Sequence of chain 1.D:
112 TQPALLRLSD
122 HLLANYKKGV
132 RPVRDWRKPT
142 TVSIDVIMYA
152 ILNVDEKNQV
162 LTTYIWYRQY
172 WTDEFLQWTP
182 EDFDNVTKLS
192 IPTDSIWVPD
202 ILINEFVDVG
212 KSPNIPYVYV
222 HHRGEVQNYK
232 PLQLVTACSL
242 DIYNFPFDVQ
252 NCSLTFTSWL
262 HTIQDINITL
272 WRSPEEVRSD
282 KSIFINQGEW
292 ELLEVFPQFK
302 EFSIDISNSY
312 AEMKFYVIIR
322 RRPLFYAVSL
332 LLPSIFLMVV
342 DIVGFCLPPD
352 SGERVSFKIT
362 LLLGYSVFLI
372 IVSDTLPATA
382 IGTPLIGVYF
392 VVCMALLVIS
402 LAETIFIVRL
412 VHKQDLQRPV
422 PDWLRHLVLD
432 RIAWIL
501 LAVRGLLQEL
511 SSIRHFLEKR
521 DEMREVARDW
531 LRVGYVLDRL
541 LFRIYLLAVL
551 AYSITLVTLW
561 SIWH

Sequence of chain 1.E:
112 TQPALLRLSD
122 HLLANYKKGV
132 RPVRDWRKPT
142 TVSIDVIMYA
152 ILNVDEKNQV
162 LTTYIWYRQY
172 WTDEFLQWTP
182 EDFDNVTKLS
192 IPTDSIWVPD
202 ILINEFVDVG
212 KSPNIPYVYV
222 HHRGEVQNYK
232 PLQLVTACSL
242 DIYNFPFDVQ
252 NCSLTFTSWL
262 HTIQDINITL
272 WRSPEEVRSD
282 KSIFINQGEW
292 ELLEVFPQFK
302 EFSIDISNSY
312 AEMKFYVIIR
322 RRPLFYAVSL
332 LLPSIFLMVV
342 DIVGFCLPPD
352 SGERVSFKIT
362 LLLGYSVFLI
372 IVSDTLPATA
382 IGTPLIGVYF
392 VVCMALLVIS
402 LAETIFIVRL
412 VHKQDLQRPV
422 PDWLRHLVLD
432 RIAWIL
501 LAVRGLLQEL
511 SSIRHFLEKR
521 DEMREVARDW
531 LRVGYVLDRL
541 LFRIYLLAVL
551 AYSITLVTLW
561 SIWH

A protein and the small-molecule ligand that binds it are described below.
Small molecule (SMILES): O=S(=O)(c1cccc(Cl)c1)n1ccc2c(N3CCNCC3)nc3ccccc3c21

Binding-site contacts:
Ligand atom C07 contacts residue ILE148 of chain 1.D at 3.6 Å (hydrophobic).
Ligand atom C16 contacts residue ARG169 of chain 1.D at 3.8 Å.
Ligand atom C04 contacts residue ASP281 of chain 1.D at 3.3 Å.
Ligand atom N27 contacts residue TRP260 of chain 1.E at 2.8 Å (h-bond).
Ligand atom C02 contacts residue ASP281 of chain 1.D at 3.9 Å.
Ligand atom CL01 contacts residue ILE284 of chain 1.D at 3.6 Å.
Ligand atom C19 contacts residue ARG169 of chain 1.D at 3.5 Å.
Ligand atom C21 contacts residue ILE148 of chain 1.D at 3.5 Å (hydrophobic).
Ligand atom C18 contacts residue ARG169 of chain 1.D at 3.9 Å.
Ligand atom C17 contacts residue ARG169 of chain 1.D at 4.0 Å.
Ligand atom C02 contacts residue SER283 of chain 1.D at 3.6 Å.
Ligand atom C03 contacts residue ASP281 of chain 1.D at 3.1 Å.
Ligand atom C28 contacts residue TRP260 of chain 1.E at 3.6 Å (hydrophobic).
Ligand atom C20 contacts residue ILE148 of chain 1.D at 3.5 Å (hydrophobic).
Ligand atom CL01 contacts residue SER283 of chain 1.D at 2.5 Å.
Ligand atom C18 contacts residue TRP167 of chain 1.D at 3.5 Å (hydrophobic).
Ligand atom N22 contacts residue TRP167 of chain 1.D at 3.9 Å.
Ligand atom C07 contacts residue ILE305 of chain 1.E at 3.5 Å (hydrophobic).
Ligand atom C23 contacts residue TYR230 of chain 1.D at 3.8 Å (hydrophobic).
Ligand atom C29 contacts residue TRP260 of chain 1.E at 3.6 Å (hydrophobic).
Ligand atom C04 contacts residue ARG273 of chain 1.D at 3.6 Å.
Ligand atom C26 contacts residue TYR311 of chain 1.E at 3.5 Å (hydrophobic).
Ligand atom N22 contacts residue TYR230 of chain 1.D at 3.6 Å.
Ligand atom N27 contacts residue SER259 of chain 1.E at 3.6 Å (h-bond).
Ligand atom C03 contacts residue SER283 of chain 1.D at 3.6 Å.
Ligand atom C21 contacts residue ARG169 of chain 1.D at 3.3 Å.
Ligand atom C02 contacts residue ILE305 of chain 1.E at 3.6 Å (hydrophobic).
Ligand atom C26 contacts residue TRP260 of chain 1.E at 3.1 Å (hydrophobic).
Ligand atom C25 contacts residue TYR311 of chain 1.E at 3.9 Å (hydrophobic).
Ligand atom C25 contacts residue TRP260 of chain 1.E at 3.4 Å (hydrophobic).
Ligand atom C05 contacts residue ARG273 of chain 1.D at 3.8 Å.
Ligand atom C25 contacts residue TYR230 of chain 1.D at 3.7 Å (hydrophobic).
Ligand atom C19 contacts residue TRP167 of chain 1.D at 3.2 Å (hydrophobic).
Ligand atom CL01 contacts residue ILE148 of chain 1.D at 3.8 Å.
Ligand atom CL01 contacts residue ASP281 of chain 1.D at 3.9 Å.
Ligand atom C20 contacts residue ASP146 of chain 1.D at 3.4 Å.
Ligand atom O10 contacts residue ARG169 of chain 1.D at 2.9 Å (salt-bridge).
Ligand atom C20 contacts residue ARG169 of chain 1.D at 3.3 Å.
Ligand atom CL01 contacts residue ILE305 of chain 1.E at 3.9 Å.
Ligand atom C02 contacts residue ILE148 of chain 1.D at 3.5 Å (hydrophobic).